Binding-site contacts:
Ligand atom C2 contacts residue ASN215 of chain 1.B at 2.5 Å.
Ligand atom O5 contacts residue ASN215 of chain 1.B at 2.4 Å (h-bond).
Ligand atom C7 contacts residue PLQ1 of chain 1.RA at 3.2 Å.
Ligand atom N2 contacts residue ASN215 of chain 1.B at 3.0 Å (h-bond).
Ligand atom C1 contacts residue PLQ1 of chain 1.RA at 4.4 Å.
Ligand atom N2 contacts residue PLQ1 of chain 1.RA at 3.5 Å (h-bond).
Ligand atom O6 contacts residue THR214 of chain 1.B at 3.7 Å.
Ligand atom C1 contacts residue ASN215 of chain 1.B at 1.4 Å.
Ligand atom C5 contacts residue ASN215 of chain 1.B at 3.7 Å.
Ligand atom C4 contacts residue ASN215 of chain 1.B at 4.2 Å.
Ligand atom C2 contacts residue PLQ1 of chain 1.RA at 4.2 Å.
Ligand atom C8 contacts residue PLQ1 of chain 1.RA at 3.4 Å.
Ligand atom O7 contacts residue ASN215 of chain 1.B at 4.4 Å.
Ligand atom O7 contacts residue PLQ1 of chain 1.RA at 3.6 Å (h-bond).
Ligand atom O5 contacts residue THR214 of chain 1.B at 4.3 Å.
Ligand atom O7 contacts residue ASN175 of chain 1.B at 3.4 Å (h-bond).
Ligand atom C7 contacts residue ASN175 of chain 1.B at 4.4 Å.
Ligand atom C7 contacts residue ASN215 of chain 1.B at 3.9 Å.
Ligand atom C3 contacts residue ASN215 of chain 1.B at 3.8 Å.

The protein below binds the small molecule below.
Small molecule (SMILES): CC(=O)N[C@@H]1[C@@H](O)[C@H](O)[C@@H](CO)O[C@H]1O

Sequence of chain 1.B:
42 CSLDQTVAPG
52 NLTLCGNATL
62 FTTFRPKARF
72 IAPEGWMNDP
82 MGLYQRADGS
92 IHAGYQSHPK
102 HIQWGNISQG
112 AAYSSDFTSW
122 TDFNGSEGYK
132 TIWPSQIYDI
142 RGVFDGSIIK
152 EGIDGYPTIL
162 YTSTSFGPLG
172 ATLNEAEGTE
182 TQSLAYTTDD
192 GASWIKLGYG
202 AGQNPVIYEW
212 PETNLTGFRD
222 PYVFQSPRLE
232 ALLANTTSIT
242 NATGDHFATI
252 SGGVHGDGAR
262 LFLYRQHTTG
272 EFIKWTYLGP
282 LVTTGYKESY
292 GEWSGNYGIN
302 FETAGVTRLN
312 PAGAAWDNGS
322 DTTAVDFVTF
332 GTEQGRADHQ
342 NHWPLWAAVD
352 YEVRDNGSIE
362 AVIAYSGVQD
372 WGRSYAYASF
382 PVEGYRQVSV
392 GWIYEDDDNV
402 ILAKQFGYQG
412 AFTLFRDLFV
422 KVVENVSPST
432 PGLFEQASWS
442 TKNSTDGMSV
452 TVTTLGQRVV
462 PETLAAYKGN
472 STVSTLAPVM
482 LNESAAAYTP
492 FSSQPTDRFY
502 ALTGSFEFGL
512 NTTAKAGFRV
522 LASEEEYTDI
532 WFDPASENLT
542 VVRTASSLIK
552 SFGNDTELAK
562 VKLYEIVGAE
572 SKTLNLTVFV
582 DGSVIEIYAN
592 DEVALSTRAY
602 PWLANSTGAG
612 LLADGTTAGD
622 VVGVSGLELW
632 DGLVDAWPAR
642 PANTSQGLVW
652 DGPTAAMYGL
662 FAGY